Sequence of chain 1.A:
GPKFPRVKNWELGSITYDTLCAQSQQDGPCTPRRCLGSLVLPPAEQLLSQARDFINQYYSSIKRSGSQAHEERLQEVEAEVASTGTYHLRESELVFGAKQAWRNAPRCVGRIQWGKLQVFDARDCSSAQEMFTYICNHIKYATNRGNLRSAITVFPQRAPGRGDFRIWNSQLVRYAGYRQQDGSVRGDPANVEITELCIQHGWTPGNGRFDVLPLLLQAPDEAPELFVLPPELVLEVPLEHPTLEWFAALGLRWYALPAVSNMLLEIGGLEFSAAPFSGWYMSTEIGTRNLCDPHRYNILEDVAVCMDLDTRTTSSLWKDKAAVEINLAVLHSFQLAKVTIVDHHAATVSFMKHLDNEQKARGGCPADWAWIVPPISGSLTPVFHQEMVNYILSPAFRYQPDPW

The small molecule below binds the protein below.
Small molecule (SMILES): Cc1cc(N)nc(C[C@H]2CNC[C@@H]2OCCNCCc2cccc(F)c2)c1

Binding-site contacts:
Ligand atom C5' contacts residue GLU325 of chain 1.B at 3.1 Å.
Ligand atom C6A contacts residue HEM1 of chain 1.J at 3.5 Å.
Ligand atom C6A contacts residue PRO298 of chain 1.B at 3.8 Å (hydrophobic).
Ligand atom N2 contacts residue HEM1 of chain 1.J at 3.1 Å (h-bond).
Ligand atom C7A contacts residue HEM1 of chain 1.J at 3.4 Å.
Ligand atom N6A contacts residue HEM1 of chain 1.J at 3.5 Å.
Ligand atom C8A contacts residue PHE317 of chain 1.B at 3.7 Å (hydrophobic).
Ligand atom C2' contacts residue GLU325 of chain 1.B at 3.7 Å.
Ligand atom C4 contacts residue GOL1 of chain 1.M at 3.8 Å.
Ligand atom N6A contacts residue TRP320 of chain 1.B at 2.6 Å (h-bond).
Ligand atom C6A contacts residue GLU325 of chain 1.B at 3.5 Å.
Ligand atom C5A contacts residue TRP320 of chain 1.B at 3.9 Å (hydrophobic).
Ligand atom C5A contacts residue PRO298 of chain 1.B at 3.7 Å (hydrophobic).
Ligand atom N6A contacts residue GLU325 of chain 1.B at 2.8 Å (salt-bridge).
Ligand atom N6A contacts residue MET322 of chain 1.B at 3.9 Å.
Ligand atom C4A contacts residue HEM1 of chain 1.J at 3.7 Å.
Ligand atom C8A contacts residue GLY319 of chain 1.B at 3.7 Å.
Ligand atom C2A contacts residue HEM1 of chain 1.J at 3.8 Å.
Ligand atom C16 contacts residue TYR439 of chain 1.B at 3.3 Å (hydrophobic).
Ligand atom C2A contacts residue GLU325 of chain 1.B at 3.5 Å.
Ligand atom C2 contacts residue HEM1 of chain 1.J at 3.6 Å.
Ligand atom C6A contacts residue TRP320 of chain 1.B at 3.6 Å (hydrophobic).
Ligand atom C2' contacts residue HEM1 of chain 1.J at 3.3 Å.
Ligand atom C5A contacts residue HEM1 of chain 1.J at 3.3 Å.
Ligand atom C7A contacts residue GLU325 of chain 1.B at 3.4 Å.
Ligand atom C8A contacts residue HEM1 of chain 1.J at 3.4 Å.
Ligand atom C14 contacts residue LEU69 of chain 1.B at 3.8 Å (hydrophobic).
Ligand atom C1 contacts residue VAL300 of chain 1.B at 3.9 Å (hydrophobic).
Ligand atom F13 contacts residue TRP38 of chain 1.A at 3.4 Å.
Ligand atom N1A contacts residue HEM1 of chain 1.J at 3.7 Å.
Ligand atom N6A contacts residue PRO298 of chain 1.B at 3.8 Å.
Ligand atom C15 contacts residue LEU69 of chain 1.B at 3.8 Å (hydrophobic).
Ligand atom C4' contacts residue GLU325 of chain 1.B at 3.8 Å.
Ligand atom C1 contacts residue HEM1 of chain 1.J at 3.5 Å.
Ligand atom C4' contacts residue VAL300 of chain 1.B at 3.9 Å (hydrophobic).
Ligand atom C15 contacts residue TYR439 of chain 1.B at 3.1 Å (hydrophobic).
Ligand atom C3' contacts residue HEM1 of chain 1.J at 3.4 Å.
Ligand atom N1' contacts residue GLU325 of chain 1.B at 2.7 Å (salt-bridge).
Ligand atom N6A contacts residue TYR321 of chain 1.B at 3.5 Å.
Ligand atom N1A contacts residue GLU325 of chain 1.B at 2.7 Å (salt-bridge).

Sequence of chain 1.B:
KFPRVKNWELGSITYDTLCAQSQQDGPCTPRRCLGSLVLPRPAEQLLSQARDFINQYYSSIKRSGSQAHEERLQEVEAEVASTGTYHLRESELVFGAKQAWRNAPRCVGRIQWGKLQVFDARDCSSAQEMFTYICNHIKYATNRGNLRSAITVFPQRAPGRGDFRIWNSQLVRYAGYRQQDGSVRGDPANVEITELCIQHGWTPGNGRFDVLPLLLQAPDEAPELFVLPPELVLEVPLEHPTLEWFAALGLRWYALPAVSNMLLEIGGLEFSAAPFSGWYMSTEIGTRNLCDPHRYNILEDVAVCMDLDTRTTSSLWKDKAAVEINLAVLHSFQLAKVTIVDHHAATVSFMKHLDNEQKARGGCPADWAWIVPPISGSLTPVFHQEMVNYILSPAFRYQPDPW